The protein below binds the small molecule below.
Small molecule (SMILES): N[C@@H](CCC(=O)O)C(=O)O

Binding-site contacts:
Ligand atom CD contacts residue NAP1 of chain 1.J at 4.4 Å.
Ligand atom CA contacts residue NAP1 of chain 1.J at 4.1 Å.
Ligand atom N contacts residue NAP1 of chain 1.J at 2.8 Å.
Ligand atom CG contacts residue NAP1 of chain 1.J at 4.1 Å.
Ligand atom OXT contacts residue NAP1 of chain 1.J at 2.7 Å.
Ligand atom C contacts residue NAP1 of chain 1.J at 3.8 Å.
Ligand atom OE2 contacts residue NAP1 of chain 1.J at 3.8 Å.